Sequence of chain 1.A:
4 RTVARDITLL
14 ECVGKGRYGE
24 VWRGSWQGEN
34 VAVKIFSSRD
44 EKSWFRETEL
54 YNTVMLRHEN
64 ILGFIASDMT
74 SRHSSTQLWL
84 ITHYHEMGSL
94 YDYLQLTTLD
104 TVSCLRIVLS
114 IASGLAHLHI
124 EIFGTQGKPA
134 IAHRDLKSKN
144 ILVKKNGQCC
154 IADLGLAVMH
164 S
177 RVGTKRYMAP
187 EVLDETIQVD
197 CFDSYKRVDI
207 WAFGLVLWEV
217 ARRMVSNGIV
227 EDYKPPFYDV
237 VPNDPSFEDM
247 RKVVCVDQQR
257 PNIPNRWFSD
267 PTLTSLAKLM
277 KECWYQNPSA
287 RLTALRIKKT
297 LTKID

A protein and the small-molecule ligand that binds it are described below.
Small molecule (SMILES): COc1cc(-c2cncc(-c3ccc(C4CCNCC4)cc3)c2C)cc(OC)c1OC

Binding-site contacts:
Ligand atom C31 contacts residue LEU83 of chain 1.A at 3.7 Å (hydrophobic).
Ligand atom N08 contacts residue LEU145 of chain 1.A at 3.9 Å.
Ligand atom C09 contacts residue TYR87 of chain 1.A at 3.9 Å (hydrophobic).
Ligand atom C25 contacts residue VAL24 of chain 1.A at 3.9 Å (hydrophobic).
Ligand atom C25 contacts residue THR85 of chain 1.A at 3.8 Å.
Ligand atom C20 contacts residue ASP95 of chain 1.A at 3.4 Å.
Ligand atom C06 contacts residue LEU145 of chain 1.A at 3.7 Å (hydrophobic).
Ligand atom C07 contacts residue ALA35 of chain 1.A at 3.7 Å (hydrophobic).
Ligand atom C28 contacts residue LYS37 of chain 1.A at 3.5 Å.
Ligand atom C23 contacts residue LEU145 of chain 1.A at 3.8 Å (hydrophobic).
Ligand atom C22 contacts residue SER92 of chain 1.A at 3.9 Å.
Ligand atom C01 contacts residue ALA155 of chain 1.A at 3.7 Å (hydrophobic).
Ligand atom C22 contacts residue GLY91 of chain 1.A at 3.5 Å.
Ligand atom C04 contacts residue LEU145 of chain 1.A at 3.9 Å (hydrophobic).
Ligand atom C13 contacts residue VAL16 of chain 1.A at 3.6 Å (hydrophobic).
Ligand atom C28 contacts residue THR85 of chain 1.A at 3.3 Å.
Ligand atom C12 contacts residue VAL16 of chain 1.A at 3.7 Å (hydrophobic).
Ligand atom C28 contacts residue LEU83 of chain 1.A at 3.5 Å (hydrophobic).
Ligand atom C14 contacts residue GLY91 of chain 1.A at 3.8 Å.
Ligand atom O27 contacts residue THR85 of chain 1.A at 3.8 Å.
Ligand atom C25 contacts residue ALA35 of chain 1.A at 3.7 Å (hydrophobic).
Ligand atom C09 contacts residue HIS88 of chain 1.A at 3.1 Å.
Ligand atom C12 contacts residue HIS88 of chain 1.A at 3.9 Å.
Ligand atom N08 contacts residue TYR87 of chain 1.A at 3.9 Å.
Ligand atom O30 contacts residue LYS37 of chain 1.A at 3.6 Å.
Ligand atom O02 contacts residue ALA155 of chain 1.A at 3.6 Å.
Ligand atom C24 contacts residue VAL24 of chain 1.A at 3.9 Å (hydrophobic).
Ligand atom C01 contacts residue ASN143 of chain 1.A at 3.5 Å.
Ligand atom C11 contacts residue GLY91 of chain 1.A at 3.9 Å.
Ligand atom C07 contacts residue HIS86 of chain 1.A at 3.9 Å.
Ligand atom C21 contacts residue GLY91 of chain 1.A at 3.5 Å.
Ligand atom C13 contacts residue TYR87 of chain 1.A at 3.7 Å (hydrophobic).
Ligand atom C10 contacts residue LEU145 of chain 1.A at 3.9 Å (hydrophobic).
Ligand atom C31 contacts residue ASP156 of chain 1.A at 3.7 Å.
Ligand atom N08 contacts residue HIS88 of chain 1.A at 3.1 Å (h-bond).
Ligand atom O27 contacts residue LYS37 of chain 1.A at 3.5 Å.
Ligand atom C01 contacts residue LYS142 of chain 1.A at 3.6 Å.
Ligand atom C07 contacts residue LEU145 of chain 1.A at 3.4 Å (hydrophobic).
Ligand atom C12 contacts residue TYR87 of chain 1.A at 3.6 Å (hydrophobic).
Ligand atom C28 contacts residue ALA35 of chain 1.A at 3.5 Å (hydrophobic).